A small-molecule ligand and the protein it binds are described below.
Small molecule (SMILES): CC(=O)N[C@@H]1[C@@H](O)[C@H](O)[C@@H](CO)O[C@H]1O

Sequence of chain 1.B:
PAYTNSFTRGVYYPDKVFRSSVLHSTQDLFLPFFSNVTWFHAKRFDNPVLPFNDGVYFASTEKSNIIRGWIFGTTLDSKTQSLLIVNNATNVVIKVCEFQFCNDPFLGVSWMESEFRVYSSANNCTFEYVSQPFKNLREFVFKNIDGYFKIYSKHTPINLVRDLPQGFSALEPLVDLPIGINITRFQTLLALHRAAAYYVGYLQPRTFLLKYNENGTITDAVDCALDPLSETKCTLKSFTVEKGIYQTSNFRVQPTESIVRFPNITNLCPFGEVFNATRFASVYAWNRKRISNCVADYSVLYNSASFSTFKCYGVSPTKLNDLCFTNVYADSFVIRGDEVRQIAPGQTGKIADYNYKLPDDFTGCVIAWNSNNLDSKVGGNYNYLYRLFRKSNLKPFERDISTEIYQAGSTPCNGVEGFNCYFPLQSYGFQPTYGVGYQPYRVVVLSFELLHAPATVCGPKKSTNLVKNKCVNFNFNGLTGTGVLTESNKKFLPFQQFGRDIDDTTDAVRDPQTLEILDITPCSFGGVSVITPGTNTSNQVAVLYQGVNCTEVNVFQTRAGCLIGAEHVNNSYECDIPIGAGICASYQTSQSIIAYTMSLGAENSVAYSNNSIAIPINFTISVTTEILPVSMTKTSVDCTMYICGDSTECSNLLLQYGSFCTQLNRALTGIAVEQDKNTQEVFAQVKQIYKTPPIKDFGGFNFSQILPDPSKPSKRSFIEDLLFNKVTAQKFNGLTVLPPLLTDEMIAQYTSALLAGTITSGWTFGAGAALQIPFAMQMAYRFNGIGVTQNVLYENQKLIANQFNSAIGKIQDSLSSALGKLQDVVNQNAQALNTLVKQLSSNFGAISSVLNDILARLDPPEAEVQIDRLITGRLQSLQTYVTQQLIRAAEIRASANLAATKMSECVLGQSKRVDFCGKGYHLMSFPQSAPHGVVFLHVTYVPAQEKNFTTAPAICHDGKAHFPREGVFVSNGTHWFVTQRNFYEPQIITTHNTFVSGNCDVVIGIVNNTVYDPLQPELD

Binding-site contacts:
Ligand atom C4 contacts residue ASN92 of chain 1.B at 4.2 Å.
Ligand atom C8 contacts residue ASN92 of chain 1.B at 4.3 Å.
Ligand atom C5 contacts residue ASN92 of chain 1.B at 3.7 Å.
Ligand atom C8 contacts residue PHE90 of chain 1.B at 4.2 Å (hydrophobic).
Ligand atom C7 contacts residue ASN92 of chain 1.B at 3.1 Å.
Ligand atom C1 contacts residue ASN92 of chain 1.B at 1.4 Å.
Ligand atom C2 contacts residue ASN92 of chain 1.B at 2.5 Å.
Ligand atom O5 contacts residue TYR59 of chain 1.B at 4.2 Å.
Ligand atom O7 contacts residue ASN92 of chain 1.B at 2.8 Å (h-bond).
Ligand atom C3 contacts residue ASN92 of chain 1.B at 3.8 Å.
Ligand atom O5 contacts residue ASN92 of chain 1.B at 2.4 Å (h-bond).
Ligand atom N2 contacts residue ASN92 of chain 1.B at 2.9 Å (h-bond).